Binding-site contacts:
Ligand atom C3 contacts residue ASN68 of chain 2.A at 3.8 Å.
Ligand atom N2 contacts residue ASN68 of chain 2.A at 2.9 Å (h-bond).
Ligand atom C2 contacts residue ASN68 of chain 2.A at 2.5 Å.
Ligand atom C1 contacts residue MET100 of chain 2.A at 3.9 Å (hydrophobic).
Ligand atom O5 contacts residue ASN68 of chain 2.A at 2.4 Å (h-bond).
Ligand atom C5 contacts residue ASN68 of chain 2.A at 3.7 Å.
Ligand atom N2 contacts residue THR70 of chain 2.A at 3.9 Å.
Ligand atom C2 contacts residue THR70 of chain 2.A at 4.4 Å.
Ligand atom C1 contacts residue THR70 of chain 2.A at 4.0 Å.
Ligand atom C7 contacts residue ASN68 of chain 2.A at 3.5 Å.
Ligand atom O5 contacts residue MET100 of chain 2.A at 3.6 Å.
Ligand atom C1 contacts residue ASN68 of chain 2.A at 1.4 Å.
Ligand atom O7 contacts residue ASN68 of chain 2.A at 3.3 Å (h-bond).
Ligand atom O7 contacts residue HIS67 of chain 2.A at 3.8 Å.
Ligand atom C4 contacts residue ASN68 of chain 2.A at 4.2 Å.
Ligand atom C8 contacts residue ASN68 of chain 2.A at 3.6 Å.

This small molecule binds to this protein.
Small molecule (SMILES): CC(=O)N[C@@H]1[C@@H](O)[C@H](O)[C@@H](CO)O[C@H]1O

Sequence of chain 2.A:
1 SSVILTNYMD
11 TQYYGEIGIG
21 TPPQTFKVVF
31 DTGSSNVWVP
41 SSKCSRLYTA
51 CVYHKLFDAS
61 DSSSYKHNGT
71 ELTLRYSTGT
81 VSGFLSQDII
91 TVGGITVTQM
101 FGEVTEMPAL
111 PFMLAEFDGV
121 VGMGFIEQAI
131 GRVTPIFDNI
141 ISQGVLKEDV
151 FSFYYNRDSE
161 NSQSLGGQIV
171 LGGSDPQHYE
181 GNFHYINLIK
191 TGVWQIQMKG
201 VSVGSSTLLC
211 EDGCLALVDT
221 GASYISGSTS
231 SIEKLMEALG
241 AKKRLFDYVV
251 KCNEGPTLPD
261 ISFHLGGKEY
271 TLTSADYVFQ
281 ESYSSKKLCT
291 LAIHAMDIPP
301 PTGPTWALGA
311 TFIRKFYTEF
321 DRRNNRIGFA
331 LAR